Binding-site contacts:
Ligand atom O contacts residue PRO116 of chain 1.A at 4.3 Å.
Ligand atom CB contacts residue VAL114 of chain 1.A at 3.6 Å (hydrophobic).
Ligand atom CG1 contacts residue MET82 of chain 1.A at 3.8 Å (hydrophobic).
Ligand atom CG2 contacts residue MET82 of chain 1.A at 4.1 Å (hydrophobic).
Ligand atom OXT contacts residue MET82 of chain 1.A at 4.5 Å.
Ligand atom CD1 contacts residue PRO89 of chain 1.A at 4.4 Å (hydrophobic).
Ligand atom CG2 contacts residue PHE115 of chain 1.A at 3.6 Å (hydrophobic).
Ligand atom CD1 contacts residue MET82 of chain 1.A at 3.8 Å (hydrophobic).
Ligand atom OXT contacts residue TYR92 of chain 1.A at 4.4 Å.
Ligand atom CA contacts residue TYR92 of chain 1.A at 3.8 Å (hydrophobic).
Ligand atom CG1 contacts residue TYR92 of chain 1.A at 3.7 Å (hydrophobic).
Ligand atom C contacts residue PRO117 of chain 1.A at 4.4 Å (hydrophobic).
Ligand atom N contacts residue TYR92 of chain 1.A at 4.1 Å.
Ligand atom CB contacts residue TYR92 of chain 1.A at 4.3 Å (hydrophobic).
Ligand atom N contacts residue PRO117 of chain 1.A at 4.2 Å.
Ligand atom CG2 contacts residue ILE79 of chain 1.A at 4.5 Å (hydrophobic).
Ligand atom CD1 contacts residue VAL114 of chain 1.A at 4.1 Å (hydrophobic).
Ligand atom CD1 contacts residue TYR92 of chain 1.A at 3.8 Å (hydrophobic).
Ligand atom OXT contacts residue PRO89 of chain 1.A at 3.7 Å.
Ligand atom N contacts residue PHE115 of chain 1.A at 3.3 Å (h-bond).
Ligand atom CG2 contacts residue PRO116 of chain 1.A at 3.7 Å (hydrophobic).
Ligand atom CA contacts residue PHE115 of chain 1.A at 4.3 Å (hydrophobic).
Ligand atom CG2 contacts residue VAL114 of chain 1.A at 3.3 Å (hydrophobic).
Ligand atom N contacts residue THR113 of chain 1.A at 2.8 Å (h-bond).
Ligand atom CD1 contacts residue PHE57 of chain 1.A at 4.2 Å (hydrophobic).
Ligand atom O contacts residue ARG78 of chain 1.A at 3.0 Å (salt-bridge).
Ligand atom C contacts residue ARG78 of chain 1.A at 3.2 Å.
Ligand atom CA contacts residue THR113 of chain 1.A at 3.7 Å.
Ligand atom CD1 contacts residue ILE88 of chain 1.A at 4.0 Å (hydrophobic).
Ligand atom CB contacts residue THR113 of chain 1.A at 4.0 Å.
Ligand atom OXT contacts residue ARG78 of chain 1.A at 2.5 Å (salt-bridge).
Ligand atom N contacts residue VAL111 of chain 1.A at 4.3 Å.
Ligand atom O contacts residue PRO117 of chain 1.A at 3.2 Å.
Ligand atom O contacts residue PHE115 of chain 1.A at 4.2 Å.
Ligand atom CB contacts residue PHE115 of chain 1.A at 4.3 Å (hydrophobic).
Ligand atom CG2 contacts residue ARG78 of chain 1.A at 4.2 Å.
Ligand atom CG1 contacts residue PRO89 of chain 1.A at 3.9 Å (hydrophobic).
Ligand atom N contacts residue VAL114 of chain 1.A at 4.4 Å.
Ligand atom CG1 contacts residue VAL114 of chain 1.A at 4.5 Å (hydrophobic).

Sequence of chain 1.A:
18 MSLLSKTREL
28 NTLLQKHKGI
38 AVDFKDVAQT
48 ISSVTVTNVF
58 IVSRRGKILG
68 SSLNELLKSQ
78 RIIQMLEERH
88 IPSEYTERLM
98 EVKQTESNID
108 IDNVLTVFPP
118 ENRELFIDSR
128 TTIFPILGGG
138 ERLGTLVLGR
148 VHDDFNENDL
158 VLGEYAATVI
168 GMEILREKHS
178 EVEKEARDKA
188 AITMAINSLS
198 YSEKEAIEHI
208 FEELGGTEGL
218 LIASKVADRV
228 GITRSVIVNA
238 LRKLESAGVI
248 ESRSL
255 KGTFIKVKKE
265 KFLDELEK

This small molecule binds to this protein.
Small molecule (SMILES): CC[C@H](C)[C@H](N)C(=O)O